This protein binds this small molecule.
Small molecule (SMILES): NS(=O)(=O)OC[C@@H]1C[C@@H](n2ccc3c(N[C@H]4CCc5ccccc54)ncnc32)C[C@@H]1O

Sequence of chain 1.D:
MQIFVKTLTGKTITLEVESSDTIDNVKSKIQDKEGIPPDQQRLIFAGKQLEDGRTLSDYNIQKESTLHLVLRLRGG

Sequence of chain 1.C:
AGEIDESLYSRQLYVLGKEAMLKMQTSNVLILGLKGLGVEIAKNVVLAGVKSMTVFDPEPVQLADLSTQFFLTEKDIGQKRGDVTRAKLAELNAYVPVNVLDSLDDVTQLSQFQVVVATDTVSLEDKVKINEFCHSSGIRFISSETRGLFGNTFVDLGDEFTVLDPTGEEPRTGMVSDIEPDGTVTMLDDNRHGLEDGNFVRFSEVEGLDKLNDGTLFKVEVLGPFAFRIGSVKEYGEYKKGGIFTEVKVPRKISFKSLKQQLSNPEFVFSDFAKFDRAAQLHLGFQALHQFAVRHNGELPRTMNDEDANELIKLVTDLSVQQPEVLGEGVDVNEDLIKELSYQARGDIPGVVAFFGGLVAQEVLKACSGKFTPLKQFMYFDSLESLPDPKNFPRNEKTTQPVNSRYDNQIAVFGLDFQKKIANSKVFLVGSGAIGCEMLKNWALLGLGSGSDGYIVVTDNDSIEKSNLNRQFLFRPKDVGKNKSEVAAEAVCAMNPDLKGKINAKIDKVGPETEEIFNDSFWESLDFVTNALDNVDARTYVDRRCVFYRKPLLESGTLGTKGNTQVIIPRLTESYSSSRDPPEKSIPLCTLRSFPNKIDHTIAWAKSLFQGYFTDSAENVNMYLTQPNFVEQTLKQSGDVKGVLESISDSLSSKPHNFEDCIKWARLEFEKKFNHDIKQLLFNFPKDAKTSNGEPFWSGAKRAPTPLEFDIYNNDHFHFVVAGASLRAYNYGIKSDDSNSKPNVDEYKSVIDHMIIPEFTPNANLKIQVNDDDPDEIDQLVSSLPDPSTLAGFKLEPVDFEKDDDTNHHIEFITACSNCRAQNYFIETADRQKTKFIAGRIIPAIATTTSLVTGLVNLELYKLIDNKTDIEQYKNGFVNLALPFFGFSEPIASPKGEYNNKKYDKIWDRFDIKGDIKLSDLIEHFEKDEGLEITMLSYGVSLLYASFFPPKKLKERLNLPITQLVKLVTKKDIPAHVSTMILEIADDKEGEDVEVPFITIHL

Binding-site contacts:
Ligand atom O9 contacts residue LYS494 of chain 1.C at 3.0 Å (salt-bridge).
Ligand atom S28 contacts residue GLY76 of chain 1.D at 2.7 Å.
Ligand atom N31 contacts residue GLY76 of chain 1.D at 1.3 Å.
Ligand atom O29 contacts residue ALA444 of chain 1.C at 2.7 Å (h-bond).
Ligand atom C25 contacts residue VAL520 of chain 1.C at 3.8 Å (hydrophobic).
Ligand atom C2 contacts residue ASP470 of chain 1.C at 3.4 Å.
Ligand atom C26 contacts residue VAL520 of chain 1.C at 3.0 Å (hydrophobic).
Ligand atom O29 contacts residue GLY76 of chain 1.D at 2.9 Å (h-bond).
Ligand atom O27 contacts residue ASP544 of chain 1.C at 3.6 Å.
Ligand atom C12 contacts residue LEU543 of chain 1.C at 3.7 Å (hydrophobic).
Ligand atom C4 contacts residue ASP470 of chain 1.C at 3.1 Å.
Ligand atom C6 contacts residue ASP544 of chain 1.C at 3.6 Å.
Ligand atom C13 contacts residue ASN471 of chain 1.C at 3.6 Å.
Ligand atom C1 contacts residue VAL520 of chain 1.C at 3.7 Å (hydrophobic).
Ligand atom C5 contacts residue ALA542 of chain 1.C at 3.5 Å (hydrophobic).
Ligand atom N16 contacts residue LYS519 of chain 1.C at 3.7 Å.
Ligand atom C8 contacts residue ALA542 of chain 1.C at 3.6 Å (hydrophobic).
Ligand atom C10 contacts residue ASN545 of chain 1.C at 3.8 Å.
Ligand atom N16 contacts residue VAL520 of chain 1.C at 2.9 Å (h-bond).
Ligand atom O30 contacts residue SO41 of chain 1.Y at 3.4 Å (h-bond).
Ligand atom C3 contacts residue ASP470 of chain 1.C at 3.2 Å.
Ligand atom C5 contacts residue ASP470 of chain 1.C at 3.5 Å.
Ligand atom O30 contacts residue ARG481 of chain 1.C at 3.1 Å (salt-bridge).
Ligand atom C21 contacts residue ALA548 of chain 1.C at 3.6 Å (hydrophobic).
Ligand atom C2 contacts residue ASP472 of chain 1.C at 3.7 Å.
Ligand atom C8 contacts residue GLY76 of chain 1.D at 3.6 Å.
Ligand atom O9 contacts residue ASP470 of chain 1.C at 2.6 Å (salt-bridge).
Ligand atom N18 contacts residue VAL520 of chain 1.C at 3.0 Å (h-bond).
Ligand atom C1 contacts residue ALA548 of chain 1.C at 3.7 Å (hydrophobic).
Ligand atom C26 contacts residue ALA548 of chain 1.C at 3.5 Å (hydrophobic).
Ligand atom C21 contacts residue VAL520 of chain 1.C at 3.4 Å (hydrophobic).
Ligand atom N14 contacts residue ASN471 of chain 1.C at 3.7 Å.
Ligand atom O27 contacts residue GLY76 of chain 1.D at 3.5 Å.
Ligand atom C11 contacts residue ASP544 of chain 1.C at 3.4 Å.
Ligand atom C15 contacts residue VAL520 of chain 1.C at 3.7 Å (hydrophobic).
Ligand atom C10 contacts residue LEU543 of chain 1.C at 3.7 Å (hydrophobic).
Ligand atom O29 contacts residue GLY443 of chain 1.C at 3.4 Å.
Ligand atom O29 contacts residue GLN482 of chain 1.C at 3.5 Å (h-bond).
Ligand atom C3 contacts residue ASP472 of chain 1.C at 3.5 Å.
Ligand atom C5 contacts residue GLY441 of chain 1.C at 3.7 Å.